Sequence of chain 1.A:
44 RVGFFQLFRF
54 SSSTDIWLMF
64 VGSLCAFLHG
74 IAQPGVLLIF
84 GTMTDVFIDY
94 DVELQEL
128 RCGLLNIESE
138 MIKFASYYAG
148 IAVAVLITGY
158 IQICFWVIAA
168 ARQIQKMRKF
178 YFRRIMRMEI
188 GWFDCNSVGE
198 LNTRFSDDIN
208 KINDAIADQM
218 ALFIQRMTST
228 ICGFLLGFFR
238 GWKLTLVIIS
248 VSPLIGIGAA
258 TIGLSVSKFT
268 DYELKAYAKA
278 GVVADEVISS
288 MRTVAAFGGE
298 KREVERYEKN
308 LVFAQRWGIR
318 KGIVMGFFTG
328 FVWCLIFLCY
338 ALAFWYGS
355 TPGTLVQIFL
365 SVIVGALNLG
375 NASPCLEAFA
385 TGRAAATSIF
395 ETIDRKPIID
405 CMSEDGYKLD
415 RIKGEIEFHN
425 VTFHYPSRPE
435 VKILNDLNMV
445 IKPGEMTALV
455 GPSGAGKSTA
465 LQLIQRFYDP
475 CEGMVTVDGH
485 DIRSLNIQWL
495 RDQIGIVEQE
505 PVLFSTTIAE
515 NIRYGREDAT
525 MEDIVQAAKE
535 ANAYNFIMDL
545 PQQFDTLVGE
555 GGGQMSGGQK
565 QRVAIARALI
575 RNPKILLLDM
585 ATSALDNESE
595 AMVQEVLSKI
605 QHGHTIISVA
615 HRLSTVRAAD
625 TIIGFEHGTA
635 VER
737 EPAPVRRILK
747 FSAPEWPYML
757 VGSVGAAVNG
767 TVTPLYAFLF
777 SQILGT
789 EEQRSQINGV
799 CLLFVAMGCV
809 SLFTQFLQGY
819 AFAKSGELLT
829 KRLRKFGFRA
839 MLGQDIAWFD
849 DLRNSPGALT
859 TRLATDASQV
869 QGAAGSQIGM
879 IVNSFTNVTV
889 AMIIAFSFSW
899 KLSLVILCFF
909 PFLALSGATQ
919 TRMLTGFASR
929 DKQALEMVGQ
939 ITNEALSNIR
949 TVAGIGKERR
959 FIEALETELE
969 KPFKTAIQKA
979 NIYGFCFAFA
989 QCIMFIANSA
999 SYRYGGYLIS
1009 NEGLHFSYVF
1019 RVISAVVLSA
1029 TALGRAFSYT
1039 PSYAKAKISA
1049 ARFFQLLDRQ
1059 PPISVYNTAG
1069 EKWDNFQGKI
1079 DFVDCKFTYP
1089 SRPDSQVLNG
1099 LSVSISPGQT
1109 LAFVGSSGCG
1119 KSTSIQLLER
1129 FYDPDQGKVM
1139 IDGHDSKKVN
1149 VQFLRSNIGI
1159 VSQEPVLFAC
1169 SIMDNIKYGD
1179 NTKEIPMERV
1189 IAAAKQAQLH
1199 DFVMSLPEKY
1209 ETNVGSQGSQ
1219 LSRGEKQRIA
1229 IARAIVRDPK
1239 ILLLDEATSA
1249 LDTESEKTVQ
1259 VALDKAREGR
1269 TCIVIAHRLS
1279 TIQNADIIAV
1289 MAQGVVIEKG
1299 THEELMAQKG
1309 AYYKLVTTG

Binding-site contacts:
Ligand atom C16 contacts residue ILE994 of chain 1.A at 4.4 Å (hydrophobic).
Ligand atom C19 contacts residue SER997 of chain 1.A at 4.4 Å.
Ligand atom C18 contacts residue SER997 of chain 1.A at 4.2 Å.
Ligand atom C26 contacts residue PHE910 of chain 1.A at 3.9 Å (hydrophobic).
Ligand atom C24 contacts residue PHE907 of chain 1.A at 3.5 Å (hydrophobic).
Ligand atom C15 contacts residue ALA998 of chain 1.A at 4.2 Å (hydrophobic).
Ligand atom C25 contacts residue PHE910 of chain 1.A at 4.0 Å (hydrophobic).
Ligand atom C2 contacts residue SER143 of chain 1.A at 4.4 Å.
Ligand atom C27 contacts residue PHE910 of chain 1.A at 4.3 Å (hydrophobic).
Ligand atom C23 contacts residue PHE907 of chain 1.A at 4.3 Å (hydrophobic).
Ligand atom C19 contacts residue SER143 of chain 1.A at 3.7 Å.
Ligand atom C18 contacts residue ALA146 of chain 1.A at 4.2 Å (hydrophobic).
Ligand atom O1 contacts residue ILE139 of chain 1.A at 3.8 Å.
Ligand atom C16 contacts residue ALA998 of chain 1.A at 4.5 Å (hydrophobic).
Ligand atom C22 contacts residue ILE994 of chain 1.A at 3.8 Å (hydrophobic).
Ligand atom C19 contacts residue ALA146 of chain 1.A at 3.8 Å (hydrophobic).
Ligand atom C20 contacts residue ILE994 of chain 1.A at 4.0 Å (hydrophobic).
Ligand atom C7 contacts residue ARG1001 of chain 1.A at 4.2 Å.
Ligand atom C8 contacts residue SER997 of chain 1.A at 4.2 Å.
Ligand atom C18 contacts residue ILE994 of chain 1.A at 4.4 Å (hydrophobic).
Ligand atom C6 contacts residue ARG1001 of chain 1.A at 4.0 Å.
Ligand atom C4 contacts residue ILE139 of chain 1.A at 4.1 Å (hydrophobic).
Ligand atom C23 contacts residue ILE994 of chain 1.A at 4.1 Å (hydrophobic).
Ligand atom C22 contacts residue PHE907 of chain 1.A at 4.3 Å (hydrophobic).
Ligand atom C27 contacts residue ILE991 of chain 1.A at 3.8 Å (hydrophobic).
Ligand atom C25 contacts residue PHE907 of chain 1.A at 4.2 Å (hydrophobic).
Ligand atom C19 contacts residue ALA142 of chain 1.A at 4.1 Å (hydrophobic).

The protein below binds the small molecule below.
Small molecule (SMILES): CC(C)CCC[C@@H](C)[C@H]1CC[C@H]2[C@@H]3CC=C4C[C@@H](O)CC[C@]4(C)[C@H]3CC[C@]12C